Binding-site contacts:
Ligand atom O contacts residue GLN1063 of chain 8.PA at 2.9 Å (h-bond).
Ligand atom C contacts residue HIS1126 of chain 8.PA at 4.0 Å.
Ligand atom CD2 contacts residue ALA1120 of chain 8.PA at 3.5 Å (hydrophobic).
Ligand atom OH contacts residue GLN1063 of chain 8.PA at 3.7 Å.
Ligand atom CD2 contacts residue THR1121 of chain 8.PA at 4.3 Å.
Ligand atom CE2 contacts residue GLN1063 of chain 8.PA at 3.3 Å.
Ligand atom CG contacts residue HIS1126 of chain 8.PA at 4.3 Å.
Ligand atom CZ contacts residue GLN1063 of chain 8.PA at 4.1 Å.
Ligand atom CD1 contacts residue ASN1072 of chain 8.PA at 4.0 Å.
Ligand atom CG contacts residue GLN1063 of chain 8.PA at 4.3 Å.
Ligand atom CD1 contacts residue ALA1120 of chain 8.PA at 4.3 Å (hydrophobic).
Ligand atom SD contacts residue ASN1072 of chain 8.PA at 3.7 Å.
Ligand atom CD2 contacts residue LEU1129 of chain 8.PA at 4.2 Å (hydrophobic).
Ligand atom CE2 contacts residue ASN1072 of chain 8.PA at 4.4 Å.
Ligand atom CA contacts residue GLN1063 of chain 8.PA at 4.3 Å.
Ligand atom O contacts residue HIS1126 of chain 8.PA at 3.3 Å (h-bond).
Ligand atom CD1 contacts residue ASN1122 of chain 8.PA at 4.3 Å.
Ligand atom CD2 contacts residue HIS1126 of chain 8.PA at 3.4 Å.
Ligand atom CG2 contacts residue GLN1063 of chain 8.PA at 3.3 Å.
Ligand atom C contacts residue GLN1063 of chain 8.PA at 3.9 Å.
Ligand atom CB contacts residue GLN1063 of chain 8.PA at 4.5 Å.
Ligand atom CD1 contacts residue PHE1125 of chain 8.PA at 3.6 Å (hydrophobic).
Ligand atom OH contacts residue HIS1068 of chain 8.PA at 3.8 Å.
Ligand atom C contacts residue VAL1202 of chain 8.PA at 4.2 Å (hydrophobic).
Ligand atom CB contacts residue THR1121 of chain 8.PA at 3.3 Å.
Ligand atom CD2 contacts residue THR1121 of chain 8.PA at 4.0 Å.
Ligand atom CA contacts residue HIS1126 of chain 8.PA at 4.3 Å.
Ligand atom CE1 contacts residue ASN1072 of chain 8.PA at 3.3 Å.
Ligand atom CG contacts residue ALA1120 of chain 8.PA at 4.4 Å (hydrophobic).
Ligand atom CD2 contacts residue PHE1125 of chain 8.PA at 4.2 Å (hydrophobic).
Ligand atom O contacts residue VAL1202 of chain 8.PA at 3.2 Å.
Ligand atom CG contacts residue THR1121 of chain 8.PA at 3.3 Å.
Ligand atom CE1 contacts residue THR1121 of chain 8.PA at 3.9 Å.
Ligand atom OH contacts residue ASN1072 of chain 8.PA at 3.1 Å (h-bond).
Ligand atom CG contacts residue ASN1072 of chain 8.PA at 4.2 Å.
Ligand atom CD2 contacts residue GLN1063 of chain 8.PA at 3.6 Å.
Ligand atom CD1 contacts residue GLN1063 of chain 8.PA at 3.8 Å.
Ligand atom CZ contacts residue ASN1072 of chain 8.PA at 3.5 Å.
Ligand atom CD1 contacts residue THR1121 of chain 8.PA at 3.0 Å.
Ligand atom O contacts residue THR1121 of chain 8.PA at 4.0 Å.

Sequence of chain 8.PA:
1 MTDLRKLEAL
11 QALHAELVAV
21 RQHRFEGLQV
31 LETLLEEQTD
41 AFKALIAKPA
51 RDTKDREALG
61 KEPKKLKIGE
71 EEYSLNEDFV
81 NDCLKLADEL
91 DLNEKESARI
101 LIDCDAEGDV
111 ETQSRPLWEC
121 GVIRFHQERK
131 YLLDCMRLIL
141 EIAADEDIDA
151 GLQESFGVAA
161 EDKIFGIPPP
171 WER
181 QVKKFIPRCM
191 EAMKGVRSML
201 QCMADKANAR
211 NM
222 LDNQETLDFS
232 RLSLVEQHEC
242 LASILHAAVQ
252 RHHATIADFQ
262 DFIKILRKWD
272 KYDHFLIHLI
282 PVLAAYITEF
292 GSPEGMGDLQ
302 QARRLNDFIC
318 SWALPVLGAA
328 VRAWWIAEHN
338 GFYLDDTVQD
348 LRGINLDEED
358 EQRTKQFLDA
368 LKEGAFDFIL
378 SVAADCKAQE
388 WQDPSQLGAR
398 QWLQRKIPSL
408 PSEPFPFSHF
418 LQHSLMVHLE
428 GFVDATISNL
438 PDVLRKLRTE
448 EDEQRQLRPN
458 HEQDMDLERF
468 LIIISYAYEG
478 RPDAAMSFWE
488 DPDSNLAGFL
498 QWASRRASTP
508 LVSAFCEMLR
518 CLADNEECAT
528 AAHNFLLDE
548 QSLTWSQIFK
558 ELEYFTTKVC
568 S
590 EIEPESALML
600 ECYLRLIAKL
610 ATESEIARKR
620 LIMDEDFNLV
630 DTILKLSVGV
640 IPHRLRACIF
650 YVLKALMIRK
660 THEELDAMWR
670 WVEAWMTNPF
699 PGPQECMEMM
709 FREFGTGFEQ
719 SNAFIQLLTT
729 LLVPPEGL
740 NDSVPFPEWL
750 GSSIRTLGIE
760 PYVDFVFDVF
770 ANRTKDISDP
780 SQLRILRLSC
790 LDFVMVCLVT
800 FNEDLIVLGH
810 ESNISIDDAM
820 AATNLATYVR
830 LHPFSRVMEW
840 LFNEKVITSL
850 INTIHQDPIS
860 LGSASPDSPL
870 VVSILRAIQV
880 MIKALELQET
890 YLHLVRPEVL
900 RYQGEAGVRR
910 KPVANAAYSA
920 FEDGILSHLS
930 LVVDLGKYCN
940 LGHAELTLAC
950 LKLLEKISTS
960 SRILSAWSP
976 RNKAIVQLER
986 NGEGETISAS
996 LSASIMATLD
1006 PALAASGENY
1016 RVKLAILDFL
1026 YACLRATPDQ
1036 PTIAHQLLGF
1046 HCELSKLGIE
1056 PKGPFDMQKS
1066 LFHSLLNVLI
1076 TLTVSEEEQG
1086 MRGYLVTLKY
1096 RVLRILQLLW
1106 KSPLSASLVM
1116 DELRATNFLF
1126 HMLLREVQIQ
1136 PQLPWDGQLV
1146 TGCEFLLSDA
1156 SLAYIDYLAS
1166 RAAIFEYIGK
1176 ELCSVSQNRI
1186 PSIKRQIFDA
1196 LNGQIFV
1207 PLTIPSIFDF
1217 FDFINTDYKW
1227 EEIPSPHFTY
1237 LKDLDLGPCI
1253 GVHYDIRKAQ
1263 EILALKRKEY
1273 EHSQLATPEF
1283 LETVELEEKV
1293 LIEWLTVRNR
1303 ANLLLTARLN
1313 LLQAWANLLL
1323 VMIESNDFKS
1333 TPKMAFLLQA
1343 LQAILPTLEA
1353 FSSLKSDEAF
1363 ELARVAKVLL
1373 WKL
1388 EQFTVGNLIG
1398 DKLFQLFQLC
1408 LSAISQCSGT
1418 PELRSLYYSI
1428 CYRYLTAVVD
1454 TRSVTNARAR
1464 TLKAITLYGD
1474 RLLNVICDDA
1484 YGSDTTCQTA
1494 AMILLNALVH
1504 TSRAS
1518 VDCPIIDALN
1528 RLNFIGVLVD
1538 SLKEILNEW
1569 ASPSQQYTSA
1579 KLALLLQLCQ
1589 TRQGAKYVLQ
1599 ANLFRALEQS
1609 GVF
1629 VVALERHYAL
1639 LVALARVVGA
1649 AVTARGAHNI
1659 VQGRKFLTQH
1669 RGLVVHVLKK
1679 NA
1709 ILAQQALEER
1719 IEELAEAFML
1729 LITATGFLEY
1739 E

A protein and the small-molecule ligand that binds it are described below.
Small molecule (SMILES): CC[C@H](C)[C@H](N)C(=O)N[C@@H](CC(C)C)C(=O)N1CCC[C@H]1C(=O)N[C@@H](CCSC)C(=O)N[C@@H](Cc1ccc(O)cc1)C(=O)N[C@@H](CCCCN)C(=O)N[C@@H](CC(C)C)C(=O)N[C@@H](CO)C(=O)N1CCC[C@H]1C=O